Sequence of chain 1.A:
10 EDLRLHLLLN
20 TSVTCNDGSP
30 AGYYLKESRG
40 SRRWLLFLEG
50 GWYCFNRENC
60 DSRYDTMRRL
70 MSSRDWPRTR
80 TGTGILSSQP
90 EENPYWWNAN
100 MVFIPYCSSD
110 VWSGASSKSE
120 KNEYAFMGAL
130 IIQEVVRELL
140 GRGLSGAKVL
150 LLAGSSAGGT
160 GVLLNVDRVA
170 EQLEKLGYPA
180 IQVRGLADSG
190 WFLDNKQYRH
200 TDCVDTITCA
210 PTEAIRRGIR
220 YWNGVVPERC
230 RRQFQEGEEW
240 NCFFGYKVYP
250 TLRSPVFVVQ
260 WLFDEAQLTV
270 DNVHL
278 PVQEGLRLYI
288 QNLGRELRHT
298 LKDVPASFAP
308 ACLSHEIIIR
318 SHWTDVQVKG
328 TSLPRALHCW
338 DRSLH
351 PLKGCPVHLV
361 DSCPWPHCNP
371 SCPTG

Binding-site contacts:
Ligand atom C06 contacts residue HIS312 of chain 1.A at 4.0 Å.
Ligand atom O09 contacts residue ALA156 of chain 1.A at 3.3 Å (h-bond).
Ligand atom C04 contacts residue TRP51 of chain 1.A at 3.7 Å (hydrophobic).
Ligand atom O05 contacts residue GLY49 of chain 1.A at 4.0 Å.
Ligand atom C07 contacts residue TRP51 of chain 1.A at 3.7 Å (hydrophobic).
Ligand atom C16 contacts residue THR159 of chain 1.A at 3.7 Å.
Ligand atom O05 contacts residue ALA156 of chain 1.A at 3.0 Å (h-bond).
Ligand atom C17 contacts residue THR159 of chain 1.A at 3.9 Å.
Ligand atom N10 contacts residue PHE191 of chain 1.A at 3.4 Å.
Ligand atom C15 contacts residue PHE191 of chain 1.A at 4.0 Å (hydrophobic).
Ligand atom O09 contacts residue SER155 of chain 1.A at 3.4 Å (h-bond).
Ligand atom C12 contacts residue PHE191 of chain 1.A at 3.8 Å (hydrophobic).
Ligand atom C04 contacts residue ALA156 of chain 1.A at 3.3 Å (hydrophobic).
Ligand atom O05 contacts residue GLY50 of chain 1.A at 2.9 Å (h-bond).
Ligand atom O05 contacts residue TRP51 of chain 1.A at 2.9 Å (h-bond).
Ligand atom C13 contacts residue PHE191 of chain 1.A at 3.4 Å (hydrophobic).
Ligand atom C06 contacts residue TRP51 of chain 1.A at 3.4 Å (hydrophobic).
Ligand atom C15 contacts residue PHE242 of chain 1.A at 4.0 Å (hydrophobic).
Ligand atom C11 contacts residue TRP51 of chain 1.A at 3.7 Å (hydrophobic).
Ligand atom C07 contacts residue PHE191 of chain 1.A at 3.9 Å (hydrophobic).
Ligand atom C04 contacts residue HIS312 of chain 1.A at 3.8 Å.
Ligand atom C17 contacts residue PHE191 of chain 1.A at 3.6 Å (hydrophobic).
Ligand atom C17 contacts residue TYR52 of chain 1.A at 3.9 Å (hydrophobic).
Ligand atom C18 contacts residue TYR52 of chain 1.A at 3.8 Å (hydrophobic).
Ligand atom C11 contacts residue PHE191 of chain 1.A at 3.5 Å (hydrophobic).
Ligand atom C07 contacts residue ALA265 of chain 1.A at 3.6 Å (hydrophobic).
Ligand atom O05 contacts residue SER155 of chain 1.A at 2.2 Å (h-bond).
Ligand atom O09 contacts residue TRP51 of chain 1.A at 4.1 Å.
Ligand atom N10 contacts residue TYR52 of chain 1.A at 4.1 Å.
Ligand atom C14 contacts residue PHE191 of chain 1.A at 3.6 Å (hydrophobic).
Ligand atom C16 contacts residue PHE191 of chain 1.A at 4.0 Å (hydrophobic).
Ligand atom C04 contacts residue SER155 of chain 1.A at 1.4 Å.
Ligand atom C07 contacts residue SER155 of chain 1.A at 3.0 Å.
Ligand atom C18 contacts residue PHE191 of chain 1.A at 3.3 Å (hydrophobic).
Ligand atom C08 contacts residue TRP51 of chain 1.A at 4.1 Å (hydrophobic).
Ligand atom C06 contacts residue SER155 of chain 1.A at 2.4 Å.
Ligand atom C08 contacts residue SER155 of chain 1.A at 3.5 Å.
Ligand atom C04 contacts residue GLY50 of chain 1.A at 4.0 Å.
Ligand atom C08 contacts residue PHE191 of chain 1.A at 3.7 Å (hydrophobic).
Ligand atom C16 contacts residue VAL110 of chain 1.A at 4.0 Å (hydrophobic).

This small molecule binds to this protein.
Small molecule (SMILES): O=C(CCC(=O)N1CCc2ccccc21)OCC(F)F